This protein binds this small molecule.
Small molecule (SMILES): Nc1ncnc2c1ncn2[C@H]1C[C@H](O)[C@@H](CO[P](=O)(O)O[P](=O)(O)OP(=O)(O)O)O1

Binding-site contacts:
Ligand atom O2G contacts residue ARG254 of chain 1.B at 3.2 Å (salt-bridge).
Ligand atom PG contacts residue TYR203 of chain 1.B at 3.6 Å.
Ligand atom C8 contacts residue HIS103 of chain 1.B at 3.2 Å.
Ligand atom O3' contacts residue TYR203 of chain 1.B at 3.5 Å.
Ligand atom C2' contacts residue TYR262 of chain 1.B at 3.5 Å (hydrophobic).
Ligand atom O2G contacts residue TYR203 of chain 1.B at 2.3 Å (h-bond).
Ligand atom N9 contacts residue HIS103 of chain 1.B at 3.0 Å.
Ligand atom O3G contacts residue LYS200 of chain 1.B at 3.1 Å (salt-bridge).
Ligand atom O4' contacts residue HIS103 of chain 1.B at 2.8 Å (h-bond).
Ligand atom O2A contacts residue ASP199 of chain 1.B at 3.4 Å (salt-bridge).
Ligand atom C3' contacts residue TYR203 of chain 1.B at 3.4 Å (hydrophobic).
Ligand atom O2A contacts residue ARG94 of chain 1.B at 2.7 Å (salt-bridge).
Ligand atom PG contacts residue ARG254 of chain 1.B at 3.7 Å.
Ligand atom O1G contacts residue ARG254 of chain 1.B at 2.7 Å (salt-bridge).
Ligand atom O2B contacts residue ARG94 of chain 1.B at 3.0 Å (salt-bridge).
Ligand atom O1A contacts residue ARG52 of chain 1.B at 3.1 Å (salt-bridge).
Ligand atom O3' contacts residue ASP207 of chain 1.B at 2.8 Å (salt-bridge).
Ligand atom C4' contacts residue GLN37 of chain 1.B at 3.6 Å.
Ligand atom O1A contacts residue HIS103 of chain 1.B at 3.1 Å (h-bond).
Ligand atom C5' contacts residue TYR203 of chain 1.B at 3.6 Å (hydrophobic).
Ligand atom C3' contacts residue ASP207 of chain 1.B at 3.7 Å.
Ligand atom C4 contacts residue HIS103 of chain 1.B at 3.2 Å.
Ligand atom PA contacts residue HIS103 of chain 1.B at 3.6 Å.
Ligand atom N7 contacts residue HIS103 of chain 1.B at 3.5 Å.
Ligand atom O1A contacts residue HIS98 of chain 1.B at 2.4 Å (h-bond).
Ligand atom N6 contacts residue TYR262 of chain 1.B at 3.6 Å (h-bond).
Ligand atom C6 contacts residue TYR262 of chain 1.B at 3.5 Å (hydrophobic).
Ligand atom C1' contacts residue HIS103 of chain 1.B at 3.4 Å.
Ligand atom O5' contacts residue ASP199 of chain 1.B at 3.3 Å (salt-bridge).
Ligand atom O4' contacts residue ARG52 of chain 1.B at 2.9 Å (salt-bridge).
Ligand atom O3A contacts residue HIS103 of chain 1.B at 3.1 Å (h-bond).
Ligand atom C4' contacts residue ARG52 of chain 1.B at 3.3 Å.
Ligand atom N1 contacts residue TYR262 of chain 1.B at 3.4 Å (h-bond).
Ligand atom O1A contacts residue HIS121 of chain 1.B at 3.5 Å (h-bond).
Ligand atom O2B contacts residue ASP199 of chain 1.B at 3.6 Å (salt-bridge).
Ligand atom O3' contacts residue LEU38 of chain 1.B at 3.7 Å.
Ligand atom O3' contacts residue GLN37 of chain 1.B at 2.9 Å (h-bond).
Ligand atom C5 contacts residue HIS103 of chain 1.B at 3.5 Å.
Ligand atom C1' contacts residue ARG52 of chain 1.B at 3.7 Å.
Ligand atom O5' contacts residue ARG52 of chain 1.B at 3.3 Å (salt-bridge).

Sequence of chain 1.B:
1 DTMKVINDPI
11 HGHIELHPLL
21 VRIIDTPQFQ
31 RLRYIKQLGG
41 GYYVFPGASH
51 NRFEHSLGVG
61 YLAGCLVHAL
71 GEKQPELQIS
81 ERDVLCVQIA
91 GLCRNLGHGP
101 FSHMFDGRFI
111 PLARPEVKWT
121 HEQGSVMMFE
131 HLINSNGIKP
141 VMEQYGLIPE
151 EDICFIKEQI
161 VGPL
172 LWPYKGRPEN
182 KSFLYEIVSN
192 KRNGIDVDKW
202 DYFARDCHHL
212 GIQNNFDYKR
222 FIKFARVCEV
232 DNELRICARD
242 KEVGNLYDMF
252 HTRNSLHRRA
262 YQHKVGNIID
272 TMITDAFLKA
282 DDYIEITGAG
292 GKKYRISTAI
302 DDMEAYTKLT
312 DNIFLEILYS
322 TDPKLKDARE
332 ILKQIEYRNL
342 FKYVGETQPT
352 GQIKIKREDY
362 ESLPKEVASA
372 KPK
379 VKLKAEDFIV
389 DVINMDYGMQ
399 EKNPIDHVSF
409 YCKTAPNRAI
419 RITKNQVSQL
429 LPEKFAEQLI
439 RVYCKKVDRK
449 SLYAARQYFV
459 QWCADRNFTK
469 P